Binding-site contacts:
Ligand atom C1 contacts residue SER111 of chain 1.A at 4.0 Å.
Ligand atom O5 contacts residue ASN109 of chain 1.A at 2.4 Å (h-bond).
Ligand atom C7 contacts residue ASN109 of chain 1.A at 3.4 Å.
Ligand atom C5 contacts residue ASN109 of chain 1.A at 3.6 Å.
Ligand atom C3 contacts residue ASN109 of chain 1.A at 3.7 Å.
Ligand atom C5 contacts residue HIS113 of chain 1.A at 3.6 Å.
Ligand atom O5 contacts residue HIS113 of chain 1.A at 3.5 Å.
Ligand atom C7 contacts residue SER111 of chain 1.A at 3.5 Å.
Ligand atom C3 contacts residue SER111 of chain 1.A at 4.0 Å.
Ligand atom C6 contacts residue HIS113 of chain 1.A at 3.4 Å.
Ligand atom N2 contacts residue SER111 of chain 1.A at 2.7 Å (h-bond).
Ligand atom N2 contacts residue ASN109 of chain 1.A at 2.7 Å (h-bond).
Ligand atom C1 contacts residue HIS113 of chain 1.A at 3.6 Å.
Ligand atom C8 contacts residue HIS113 of chain 1.A at 4.1 Å.
Ligand atom C4 contacts residue ASN109 of chain 1.A at 4.1 Å.
Ligand atom C8 contacts residue SER111 of chain 1.A at 3.4 Å.
Ligand atom C1 contacts residue ASN109 of chain 1.A at 1.4 Å.
Ligand atom C2 contacts residue SER111 of chain 1.A at 3.6 Å.
Ligand atom O3 contacts residue SER111 of chain 1.A at 4.3 Å.
Ligand atom O7 contacts residue ASN109 of chain 1.A at 3.6 Å (h-bond).
Ligand atom C8 contacts residue SER110 of chain 1.A at 3.7 Å.
Ligand atom C8 contacts residue TYR31 of chain 1.A at 3.8 Å (hydrophobic).
Ligand atom C2 contacts residue ASN109 of chain 1.A at 2.3 Å.

The small molecule below binds the protein below.
Small molecule (SMILES): CC(=O)N[C@H]1[C@H](O[C@H]2[C@H](O)[C@@H](NC(C)=O)CO[C@@H]2CO)O[C@H](CO)[C@@H](O[C@H]2O[C@H](CO)[C@@H](O)[C@H](O[C@@H]3O[C@H](CO)[C@@H](O)[C@H](O)[C@@H]3O)[C@@H]2O)[C@@H]1O

Sequence of chain 1.A:
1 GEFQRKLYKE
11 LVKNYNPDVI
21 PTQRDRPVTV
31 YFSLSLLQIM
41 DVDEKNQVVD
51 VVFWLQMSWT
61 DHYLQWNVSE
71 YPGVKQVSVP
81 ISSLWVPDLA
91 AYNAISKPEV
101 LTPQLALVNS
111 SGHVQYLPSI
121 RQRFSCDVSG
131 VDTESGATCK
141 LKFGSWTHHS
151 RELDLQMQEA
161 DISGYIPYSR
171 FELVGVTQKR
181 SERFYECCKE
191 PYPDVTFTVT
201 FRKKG